Sequence of chain 1.A:
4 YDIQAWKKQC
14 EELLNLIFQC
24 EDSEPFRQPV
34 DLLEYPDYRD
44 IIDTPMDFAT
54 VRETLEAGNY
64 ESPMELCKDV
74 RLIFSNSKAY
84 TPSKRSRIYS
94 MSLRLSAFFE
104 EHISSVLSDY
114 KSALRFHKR

Binding-site contacts:
Ligand atom NAH contacts residue THR84 of chain 1.A at 4.2 Å.
Ligand atom NAL contacts residue ILE91 of chain 1.A at 4.0 Å.
Ligand atom CAG contacts residue TYR38 of chain 1.A at 4.3 Å (hydrophobic).
Ligand atom NAH contacts residue ILE91 of chain 1.A at 3.6 Å.
Ligand atom OAB contacts residue SER89 of chain 1.A at 3.5 Å.
Ligand atom CAJ contacts residue TYR83 of chain 1.A at 3.6 Å (hydrophobic).
Ligand atom CAC contacts residue VAL33 of chain 1.A at 3.8 Å (hydrophobic).
Ligand atom CAJ contacts residue ILE91 of chain 1.A at 4.0 Å (hydrophobic).
Ligand atom CAG contacts residue TYR83 of chain 1.A at 4.0 Å (hydrophobic).
Ligand atom NAH contacts residue SER80 of chain 1.A at 3.6 Å.
Ligand atom CAE contacts residue ILE91 of chain 1.A at 4.3 Å (hydrophobic).
Ligand atom CAD contacts residue ILE91 of chain 1.A at 4.5 Å (hydrophobic).
Ligand atom CAD contacts residue VAL33 of chain 1.A at 3.9 Å (hydrophobic).
Ligand atom CAC contacts residue TYR83 of chain 1.A at 4.2 Å (hydrophobic).
Ligand atom CAC contacts residue TYR38 of chain 1.A at 4.4 Å (hydrophobic).
Ligand atom CAF contacts residue ILE91 of chain 1.A at 3.8 Å (hydrophobic).
Ligand atom CAF contacts residue SER80 of chain 1.A at 3.6 Å.
Ligand atom NAH contacts residue TYR92 of chain 1.A at 4.4 Å.
Ligand atom CAD contacts residue TYR41 of chain 1.A at 4.3 Å (hydrophobic).
Ligand atom NAH contacts residue TYR83 of chain 1.A at 4.5 Å.
Ligand atom CAK contacts residue TYR83 of chain 1.A at 4.0 Å (hydrophobic).
Ligand atom CAI contacts residue SER80 of chain 1.A at 4.4 Å.
Ligand atom CAE contacts residue TYR38 of chain 1.A at 3.9 Å (hydrophobic).
Ligand atom OAB contacts residue TYR92 of chain 1.A at 3.3 Å (h-bond).
Ligand atom CAK contacts residue SER80 of chain 1.A at 4.1 Å.
Ligand atom CAI contacts residue ILE91 of chain 1.A at 3.8 Å (hydrophobic).
Ligand atom CAI contacts residue TYR92 of chain 1.A at 4.1 Å (hydrophobic).
Ligand atom NAL contacts residue PRO85 of chain 1.A at 4.4 Å.
Ligand atom CAE contacts residue TYR83 of chain 1.A at 3.7 Å (hydrophobic).
Ligand atom OAB contacts residue ILE91 of chain 1.A at 3.9 Å.
Ligand atom CAG contacts residue ILE91 of chain 1.A at 3.9 Å (hydrophobic).
Ligand atom OAB contacts residue THR84 of chain 1.A at 2.9 Å (h-bond).
Ligand atom CAI contacts residue SER89 of chain 1.A at 4.5 Å.
Ligand atom OAB contacts residue PRO85 of chain 1.A at 4.5 Å.
Ligand atom CAI contacts residue THR84 of chain 1.A at 3.7 Å.
Ligand atom CAC contacts residue TYR41 of chain 1.A at 4.4 Å (hydrophobic).
Ligand atom CAF contacts residue TYR83 of chain 1.A at 4.5 Å (hydrophobic).
Ligand atom CAA contacts residue PRO85 of chain 1.A at 3.9 Å (hydrophobic).
Ligand atom CAA contacts residue SER89 of chain 1.A at 4.0 Å.
Ligand atom CAK contacts residue ILE91 of chain 1.A at 3.6 Å (hydrophobic).

The protein below binds the small molecule below.
Small molecule (SMILES): CN1Cc2ccccc2NC1=O